Binding-site contacts:
Ligand atom FE contacts residue CYS481 of chain 1.B at 2.3 Å.
Ligand atom N2 contacts residue ARG411 of chain 1.B at 3.0 Å (salt-bridge).
Ligand atom N1 contacts residue SER434 of chain 1.B at 2.8 Å (h-bond).
Ligand atom N1 contacts residue SEC478 of chain 1.B at 3.6 Å.
Ligand atom C1 contacts residue ALA433 of chain 1.B at 3.8 Å (hydrophobic).
Ligand atom N2 contacts residue PRO410 of chain 1.B at 3.4 Å.
Ligand atom C3 contacts residue ALA433 of chain 1.B at 4.3 Å (hydrophobic).
Ligand atom C1 contacts residue SER434 of chain 1.B at 3.9 Å.
Ligand atom C3 contacts residue CYS67 of chain 1.B at 3.2 Å (hydrophobic).
Ligand atom C1 contacts residue CYS67 of chain 1.B at 4.0 Å (hydrophobic).
Ligand atom O3 contacts residue HIS71 of chain 1.B at 3.7 Å.
Ligand atom C3 contacts residue CYS481 of chain 1.B at 3.0 Å (hydrophobic).
Ligand atom C3 contacts residue HIS71 of chain 1.B at 3.6 Å.
Ligand atom FE contacts residue SEC478 of chain 1.B at 4.2 Å.
Ligand atom C1 contacts residue NI1 of chain 1.G at 3.4 Å.
Ligand atom O3 contacts residue ALA409 of chain 1.B at 3.2 Å.
Ligand atom C1 contacts residue SEC478 of chain 1.B at 3.7 Å.
Ligand atom N1 contacts residue ALA433 of chain 1.B at 3.4 Å.
Ligand atom C2 contacts residue PRO410 of chain 1.B at 4.3 Å (hydrophobic).
Ligand atom N2 contacts residue ALA409 of chain 1.B at 3.3 Å.
Ligand atom FE contacts residue CYS67 of chain 1.B at 2.3 Å.
Ligand atom C2 contacts residue ALA409 of chain 1.B at 3.5 Å (hydrophobic).
Ligand atom C1 contacts residue CYS481 of chain 1.B at 3.0 Å (hydrophobic).
Ligand atom FE contacts residue NI1 of chain 1.G at 2.5 Å.
Ligand atom O3 contacts residue LEU414 of chain 1.B at 3.7 Å.
Ligand atom C2 contacts residue CYS67 of chain 1.B at 3.0 Å (hydrophobic).
Ligand atom O3 contacts residue ALA433 of chain 1.B at 3.8 Å.
Ligand atom O3 contacts residue SER432 of chain 1.B at 4.1 Å.
Ligand atom N1 contacts residue CYS481 of chain 1.B at 3.4 Å.
Ligand atom C3 contacts residue ALA409 of chain 1.B at 3.4 Å (hydrophobic).
Ligand atom C2 contacts residue CYS481 of chain 1.B at 4.2 Å (hydrophobic).
Ligand atom O3 contacts residue CYS481 of chain 1.B at 3.8 Å.
Ligand atom N1 contacts residue ARG411 of chain 1.B at 3.6 Å.
Ligand atom N2 contacts residue CYS67 of chain 1.B at 3.4 Å.
Ligand atom C1 contacts residue ARG411 of chain 1.B at 3.7 Å.
Ligand atom C2 contacts residue ARG411 of chain 1.B at 3.5 Å.
Ligand atom O3 contacts residue CYS67 of chain 1.B at 4.2 Å.
Ligand atom C2 contacts residue NI1 of chain 1.G at 3.5 Å.
Ligand atom FE contacts residue HIS71 of chain 1.B at 4.3 Å.
Ligand atom C3 contacts residue NI1 of chain 1.G at 4.2 Å.

The protein below binds the small molecule below.
Small molecule (SMILES): N#C[Fe](=C=O)C#N

Sequence of chain 1.B:
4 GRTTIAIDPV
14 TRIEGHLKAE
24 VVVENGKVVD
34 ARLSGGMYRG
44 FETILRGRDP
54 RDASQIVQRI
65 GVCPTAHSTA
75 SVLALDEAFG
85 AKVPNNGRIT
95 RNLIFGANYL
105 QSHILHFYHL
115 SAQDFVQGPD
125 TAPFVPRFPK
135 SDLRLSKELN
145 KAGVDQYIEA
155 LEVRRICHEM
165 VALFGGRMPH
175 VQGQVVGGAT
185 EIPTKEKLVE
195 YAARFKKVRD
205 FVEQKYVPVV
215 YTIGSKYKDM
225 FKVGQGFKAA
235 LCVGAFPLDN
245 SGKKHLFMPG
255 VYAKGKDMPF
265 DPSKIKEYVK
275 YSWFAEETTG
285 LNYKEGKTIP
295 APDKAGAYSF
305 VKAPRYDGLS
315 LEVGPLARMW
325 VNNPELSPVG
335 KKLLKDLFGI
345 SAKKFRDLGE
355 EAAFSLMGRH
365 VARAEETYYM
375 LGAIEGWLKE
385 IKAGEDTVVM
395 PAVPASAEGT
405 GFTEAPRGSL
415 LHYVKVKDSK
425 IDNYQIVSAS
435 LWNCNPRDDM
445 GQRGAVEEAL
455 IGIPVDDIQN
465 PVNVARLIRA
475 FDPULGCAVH